Sequence of chain 1.A:
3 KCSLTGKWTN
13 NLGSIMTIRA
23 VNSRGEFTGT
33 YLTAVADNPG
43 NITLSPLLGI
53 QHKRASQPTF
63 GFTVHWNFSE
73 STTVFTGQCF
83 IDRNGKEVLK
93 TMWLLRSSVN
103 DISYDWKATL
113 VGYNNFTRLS

Sequence of chain 2.B:
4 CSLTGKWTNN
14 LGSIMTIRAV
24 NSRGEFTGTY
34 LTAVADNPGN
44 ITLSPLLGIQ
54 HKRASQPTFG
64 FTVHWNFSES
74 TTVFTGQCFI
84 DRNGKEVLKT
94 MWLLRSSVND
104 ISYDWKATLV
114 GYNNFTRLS

This protein binds this small molecule.
Small molecule (SMILES): O=C(CCCC[C@@H]1SC[C@@H]2NC(=O)N[C@@H]21)Nc1ccc([N+](=O)[O-])cc1

Binding-site contacts:
Ligand atom C7 contacts residue THR35 of chain 1.A at 3.4 Å.
Ligand atom N1 contacts residue ASN116 of chain 1.A at 2.8 Å (h-bond).
Ligand atom C24 contacts residue LEU97 of chain 1.A at 3.6 Å (hydrophobic).
Ligand atom C22 contacts residue SER99 of chain 1.A at 3.8 Å.
Ligand atom C9 contacts residue TRP68 of chain 1.A at 3.6 Å (hydrophobic).
Ligand atom O2 contacts residue ASP39 of chain 1.A at 2.9 Å (salt-bridge).
Ligand atom N2 contacts residue THR35 of chain 1.A at 2.9 Å (h-bond).
Ligand atom C3 contacts residue TYR33 of chain 1.A at 3.5 Å (hydrophobic).
Ligand atom S1 contacts residue THR75 of chain 1.A at 3.4 Å (h-bond).
Ligand atom O2 contacts residue ALA38 of chain 1.A at 3.2 Å.
Ligand atom C1 contacts residue SER73 of chain 1.A at 3.7 Å.
Ligand atom C2 contacts residue TRP108 of chain 2.B at 3.7 Å (hydrophobic).
Ligand atom C7 contacts residue TRP68 of chain 1.A at 3.8 Å (hydrophobic).
Ligand atom O3 contacts residue SER16 of chain 1.A at 2.7 Å (h-bond).
Ligand atom C5 contacts residue ASN116 of chain 1.A at 3.8 Å.
Ligand atom C18 contacts residue SER73 of chain 1.A at 3.8 Å.
Ligand atom C20 contacts residue SER99 of chain 1.A at 3.4 Å.
Ligand atom N17 contacts residue LEU97 of chain 1.A at 3.8 Å.
Ligand atom C8 contacts residue LEU97 of chain 1.A at 3.6 Å (hydrophobic).
Ligand atom N17 contacts residue SER73 of chain 1.A at 3.0 Å (h-bond).
Ligand atom O3 contacts residue TYR33 of chain 1.A at 2.7 Å (h-bond).
Ligand atom N1 contacts residue LEU14 of chain 1.A at 3.7 Å.
Ligand atom S1 contacts residue TRP68 of chain 1.A at 3.6 Å.
Ligand atom C10 contacts residue TRP68 of chain 1.A at 3.8 Å (hydrophobic).
Ligand atom N2 contacts residue VAL37 of chain 1.A at 3.7 Å.
Ligand atom C23 contacts residue LEU112 of chain 1.A at 3.8 Å (hydrophobic).
Ligand atom C3 contacts residue ASN116 of chain 1.A at 3.8 Å.
Ligand atom C8 contacts residue TRP68 of chain 1.A at 3.7 Å (hydrophobic).
Ligand atom C6 contacts residue TRP95 of chain 1.A at 3.3 Å (hydrophobic).
Ligand atom C10 contacts residue SER73 of chain 1.A at 3.7 Å.
Ligand atom O3 contacts residue ASN12 of chain 1.A at 3.0 Å (h-bond).
Ligand atom C7 contacts residue VAL37 of chain 1.A at 3.5 Å (hydrophobic).
Ligand atom O27 contacts residue LEU112 of chain 1.A at 3.7 Å.
Ligand atom C4 contacts residue VAL37 of chain 1.A at 3.8 Å (hydrophobic).
Ligand atom C23 contacts residue ASP39 of chain 1.A at 3.8 Å.
Ligand atom C21 contacts residue SER99 of chain 1.A at 2.9 Å.
Ligand atom C4 contacts residue TRP108 of chain 2.B at 3.8 Å (hydrophobic).
Ligand atom C24 contacts residue TRP108 of chain 2.B at 3.8 Å (hydrophobic).
Ligand atom C3 contacts residue SER16 of chain 1.A at 3.6 Å.
Ligand atom C5 contacts residue TRP95 of chain 1.A at 3.8 Å (hydrophobic).